Sequence of chain 1.F:
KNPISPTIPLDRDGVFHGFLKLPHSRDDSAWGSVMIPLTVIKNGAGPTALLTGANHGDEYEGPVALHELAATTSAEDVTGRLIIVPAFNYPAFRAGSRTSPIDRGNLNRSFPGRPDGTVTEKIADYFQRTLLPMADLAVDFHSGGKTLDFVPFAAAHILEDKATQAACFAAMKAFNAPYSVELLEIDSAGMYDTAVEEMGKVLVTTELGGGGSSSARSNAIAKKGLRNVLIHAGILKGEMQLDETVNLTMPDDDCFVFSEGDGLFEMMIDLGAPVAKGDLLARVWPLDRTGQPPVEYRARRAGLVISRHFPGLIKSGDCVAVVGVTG

Sequence of chain 1.A:
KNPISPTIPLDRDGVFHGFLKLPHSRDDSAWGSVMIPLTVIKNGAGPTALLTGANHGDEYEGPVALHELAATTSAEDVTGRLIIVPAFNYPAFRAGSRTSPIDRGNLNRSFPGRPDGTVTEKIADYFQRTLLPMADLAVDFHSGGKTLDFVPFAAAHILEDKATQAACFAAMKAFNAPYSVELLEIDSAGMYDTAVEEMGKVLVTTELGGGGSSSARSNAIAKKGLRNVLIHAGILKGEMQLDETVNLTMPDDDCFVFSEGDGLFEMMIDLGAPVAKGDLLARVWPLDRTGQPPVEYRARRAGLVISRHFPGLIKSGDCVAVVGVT

Binding-site contacts:
Ligand atom CG contacts residue SER152 of chain 1.F at 4.3 Å.
Ligand atom C contacts residue HIS65 of chain 1.F at 4.1 Å.
Ligand atom CA contacts residue HIS65 of chain 1.F at 4.5 Å.
Ligand atom CA contacts residue TRP40 of chain 1.A at 3.9 Å (hydrophobic).
Ligand atom CB contacts residue HIS151 of chain 1.F at 4.5 Å.
Ligand atom CG contacts residue GLU68 of chain 1.F at 4.5 Å.
Ligand atom OXT contacts residue MET200 of chain 1.F at 3.3 Å.
Ligand atom CG contacts residue GLU216 of chain 1.F at 3.0 Å.
Ligand atom CG contacts residue HIS151 of chain 1.F at 3.9 Å.
Ligand atom N contacts residue GLU194 of chain 1.F at 4.3 Å.
Ligand atom OXT contacts residue GLU194 of chain 1.F at 4.1 Å.
Ligand atom N contacts residue TRP40 of chain 1.A at 3.0 Å (h-bond).
Ligand atom ND contacts residue GLU216 of chain 1.F at 2.6 Å (salt-bridge).
Ligand atom O contacts residue HIS65 of chain 1.F at 3.5 Å.
Ligand atom ND contacts residue HIS151 of chain 1.F at 3.3 Å (h-bond).
Ligand atom OXT contacts residue ASN117 of chain 1.F at 3.3 Å (h-bond).
Ligand atom C contacts residue ASN117 of chain 1.F at 3.5 Å.
Ligand atom C contacts residue MET200 of chain 1.F at 4.0 Å (hydrophobic).
Ligand atom C contacts residue ARG107 of chain 1.F at 4.1 Å.
Ligand atom O contacts residue MET200 of chain 1.F at 4.1 Å.
Ligand atom CA contacts residue ARG107 of chain 1.F at 3.5 Å.
Ligand atom CB contacts residue HIS65 of chain 1.F at 3.8 Å.
Ligand atom O contacts residue ASN117 of chain 1.F at 3.1 Å (h-bond).
Ligand atom O contacts residue ARG107 of chain 1.F at 3.6 Å.
Ligand atom CB contacts residue ARG107 of chain 1.F at 3.3 Å.

A small-molecule ligand and the protein it binds are described below.
Small molecule (SMILES): NCC[C@H](N)C(=O)O